Sequence of chain 1.I:
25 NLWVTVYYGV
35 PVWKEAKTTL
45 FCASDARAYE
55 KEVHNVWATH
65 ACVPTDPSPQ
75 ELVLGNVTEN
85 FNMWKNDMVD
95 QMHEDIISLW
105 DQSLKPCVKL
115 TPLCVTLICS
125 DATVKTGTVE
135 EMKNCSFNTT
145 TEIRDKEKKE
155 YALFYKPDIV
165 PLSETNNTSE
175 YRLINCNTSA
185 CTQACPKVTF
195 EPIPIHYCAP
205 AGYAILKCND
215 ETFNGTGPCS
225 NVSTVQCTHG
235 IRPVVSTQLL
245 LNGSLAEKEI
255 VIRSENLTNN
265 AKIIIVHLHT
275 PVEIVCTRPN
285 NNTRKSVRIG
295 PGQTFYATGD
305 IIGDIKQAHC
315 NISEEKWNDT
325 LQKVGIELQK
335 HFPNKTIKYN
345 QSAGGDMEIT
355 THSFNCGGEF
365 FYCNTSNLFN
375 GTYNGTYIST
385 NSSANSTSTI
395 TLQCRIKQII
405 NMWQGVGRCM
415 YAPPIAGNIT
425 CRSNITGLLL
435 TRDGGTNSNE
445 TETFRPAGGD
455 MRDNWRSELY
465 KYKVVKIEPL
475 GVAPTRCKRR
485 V

This small molecule binds to this protein.
Small molecule (SMILES): CC(=O)N[C@H]1[C@H](O[C@H]2[C@H](O)[C@@H](NC(C)=O)CO[C@@H]2CO)O[C@H](CO)[C@@H](O[C@@H]2O[C@H](CO)[C@@H](O)[C@H](O)[C@@H]2O)[C@@H]1O

Binding-site contacts:
Ligand atom O6 contacts residue ASN368 of chain 1.I at 4.5 Å.
Ligand atom O5 contacts residue ASN368 of chain 1.I at 2.4 Å (h-bond).
Ligand atom C2 contacts residue ASN368 of chain 1.I at 2.5 Å.
Ligand atom C3 contacts residue ASN368 of chain 1.I at 3.8 Å.
Ligand atom N2 contacts residue ASN368 of chain 1.I at 3.0 Å (h-bond).
Ligand atom C8 contacts residue THR355 of chain 1.I at 4.1 Å.
Ligand atom C6 contacts residue SER370 of chain 1.I at 4.3 Å.
Ligand atom C7 contacts residue ASN368 of chain 1.I at 3.6 Å.
Ligand atom O5 contacts residue SER370 of chain 1.I at 4.0 Å.
Ligand atom C8 contacts residue THR354 of chain 1.I at 3.3 Å.
Ligand atom C1 contacts residue ASN368 of chain 1.I at 1.4 Å.
Ligand atom C5 contacts residue SER370 of chain 1.I at 4.0 Å.
Ligand atom C8 contacts residue NAG1 of chain 1.RA at 3.8 Å.
Ligand atom C4 contacts residue ASN368 of chain 1.I at 4.3 Å.
Ligand atom C5 contacts residue ASN368 of chain 1.I at 3.7 Å.
Ligand atom C1 contacts residue SER370 of chain 1.I at 4.2 Å.
Ligand atom O7 contacts residue ASN368 of chain 1.I at 3.8 Å.